Binding-site contacts:
Ligand atom C5 contacts residue TYR24 of chain 1.C at 3.5 Å (hydrophobic).
Ligand atom C6 contacts residue TYR24 of chain 1.C at 3.4 Å (hydrophobic).
Ligand atom C7 contacts residue ASN57 of chain 1.C at 2.8 Å.
Ligand atom O7 contacts residue THR25 of chain 1.C at 3.9 Å.
Ligand atom O5 contacts residue ASN57 of chain 1.C at 2.4 Å (h-bond).
Ligand atom C8 contacts residue ASN26 of chain 1.C at 4.5 Å.
Ligand atom O7 contacts residue ASN57 of chain 1.C at 3.7 Å.
Ligand atom C8 contacts residue ASN57 of chain 1.C at 3.2 Å.
Ligand atom C1 contacts residue TYR24 of chain 1.C at 3.6 Å (hydrophobic).
Ligand atom C3 contacts residue ASN57 of chain 1.C at 3.9 Å.
Ligand atom O6 contacts residue TYR24 of chain 1.C at 3.4 Å.
Ligand atom C1 contacts residue ASN57 of chain 1.C at 1.5 Å.
Ligand atom C5 contacts residue ASN57 of chain 1.C at 3.7 Å.
Ligand atom C8 contacts residue THR25 of chain 1.C at 4.2 Å.
Ligand atom N2 contacts residue ASN57 of chain 1.C at 2.2 Å (h-bond).
Ligand atom C7 contacts residue THR25 of chain 1.C at 4.4 Å.
Ligand atom C7 contacts residue TYR24 of chain 1.C at 4.2 Å (hydrophobic).
Ligand atom C2 contacts residue ASN57 of chain 1.C at 2.5 Å.
Ligand atom O7 contacts residue TYR24 of chain 1.C at 3.2 Å.
Ligand atom C4 contacts residue ASN57 of chain 1.C at 4.2 Å.
Ligand atom O5 contacts residue TYR24 of chain 1.C at 3.2 Å.

Sequence of chain 1.C:
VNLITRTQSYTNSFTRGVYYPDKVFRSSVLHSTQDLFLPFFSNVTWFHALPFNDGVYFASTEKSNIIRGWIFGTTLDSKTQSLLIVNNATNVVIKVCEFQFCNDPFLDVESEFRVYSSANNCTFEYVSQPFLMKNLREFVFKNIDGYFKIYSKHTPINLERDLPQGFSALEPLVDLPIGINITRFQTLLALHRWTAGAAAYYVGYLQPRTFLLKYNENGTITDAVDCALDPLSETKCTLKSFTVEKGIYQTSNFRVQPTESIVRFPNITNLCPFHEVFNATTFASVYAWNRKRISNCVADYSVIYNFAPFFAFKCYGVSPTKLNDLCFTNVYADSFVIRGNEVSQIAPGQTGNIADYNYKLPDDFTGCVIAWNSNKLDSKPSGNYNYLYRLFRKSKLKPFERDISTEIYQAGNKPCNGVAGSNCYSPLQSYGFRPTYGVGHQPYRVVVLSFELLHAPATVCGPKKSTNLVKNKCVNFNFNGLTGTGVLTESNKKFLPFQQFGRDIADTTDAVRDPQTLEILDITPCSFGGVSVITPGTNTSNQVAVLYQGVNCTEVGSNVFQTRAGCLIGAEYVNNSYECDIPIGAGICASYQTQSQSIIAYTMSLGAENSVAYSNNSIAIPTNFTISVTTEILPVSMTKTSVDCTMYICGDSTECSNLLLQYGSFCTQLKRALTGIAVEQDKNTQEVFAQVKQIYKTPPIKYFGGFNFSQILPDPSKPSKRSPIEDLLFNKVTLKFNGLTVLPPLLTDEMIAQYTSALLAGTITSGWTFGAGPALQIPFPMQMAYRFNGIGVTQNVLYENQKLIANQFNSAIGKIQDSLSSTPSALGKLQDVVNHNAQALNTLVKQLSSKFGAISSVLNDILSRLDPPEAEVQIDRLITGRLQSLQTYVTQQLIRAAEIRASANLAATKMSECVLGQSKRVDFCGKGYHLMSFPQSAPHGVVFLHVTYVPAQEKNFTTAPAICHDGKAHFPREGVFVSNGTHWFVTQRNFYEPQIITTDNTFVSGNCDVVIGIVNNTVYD

The small molecule below binds the protein below.
Small molecule (SMILES): CC(=O)N[C@@H]1[C@@H](O)[C@H](O)[C@@H](CO)O[C@H]1O